Sequence of chain 1.C:
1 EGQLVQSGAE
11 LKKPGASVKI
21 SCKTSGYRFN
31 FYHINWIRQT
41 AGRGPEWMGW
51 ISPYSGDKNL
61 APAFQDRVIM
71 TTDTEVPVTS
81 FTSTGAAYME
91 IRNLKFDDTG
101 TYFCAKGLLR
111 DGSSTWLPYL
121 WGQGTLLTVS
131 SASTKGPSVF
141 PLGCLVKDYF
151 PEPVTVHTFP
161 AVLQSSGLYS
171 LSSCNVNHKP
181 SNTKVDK

A protein and the small-molecule ligand that binds it are described below.
Small molecule (SMILES): CC(=O)N[C@H]1[C@H](O[C@H]2[C@H](O)[C@@H](NC(C)=O)CO[C@@H]2CO)O[C@H](CO)[C@@H](O[C@@H]2O[C@H](CO[C@H]3O[C@H](CO[C@H]4O[C@H](CO)[C@@H](O)[C@H](O)[C@@H]4O)[C@@H](O)[C@H](O[C@H]4O[C@H](CO)[C@@H](O)[C@H](O)[C@@H]4O)[C@@H]3O)[C@@H](O)[C@H](O[C@H]3O[C@H](CO)[C@@H](O)[C@H](O)[C@@H]3O)[C@@H]2O)[C@@H]1O

Sequence of chain 1.B:
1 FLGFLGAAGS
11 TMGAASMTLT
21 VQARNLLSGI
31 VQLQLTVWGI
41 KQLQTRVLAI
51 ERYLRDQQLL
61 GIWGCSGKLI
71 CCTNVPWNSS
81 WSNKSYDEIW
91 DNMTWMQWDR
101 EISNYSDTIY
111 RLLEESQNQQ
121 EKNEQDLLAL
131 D

Sequence of chain 1.A:
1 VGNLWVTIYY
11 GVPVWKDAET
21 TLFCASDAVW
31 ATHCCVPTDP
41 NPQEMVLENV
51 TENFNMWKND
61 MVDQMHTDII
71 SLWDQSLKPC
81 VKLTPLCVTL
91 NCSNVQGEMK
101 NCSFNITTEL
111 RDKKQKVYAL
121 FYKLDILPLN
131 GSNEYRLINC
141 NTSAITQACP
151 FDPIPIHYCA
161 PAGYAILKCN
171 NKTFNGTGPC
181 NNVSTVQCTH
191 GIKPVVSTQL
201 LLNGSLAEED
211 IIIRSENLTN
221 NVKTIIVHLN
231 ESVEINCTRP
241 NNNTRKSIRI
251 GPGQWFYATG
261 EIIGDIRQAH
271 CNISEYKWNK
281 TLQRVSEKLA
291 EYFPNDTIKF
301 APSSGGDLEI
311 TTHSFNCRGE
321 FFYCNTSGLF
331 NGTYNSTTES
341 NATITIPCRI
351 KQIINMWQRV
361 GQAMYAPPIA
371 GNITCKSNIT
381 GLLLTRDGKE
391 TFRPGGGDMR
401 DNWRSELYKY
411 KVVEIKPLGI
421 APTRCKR

Sequence of chain 1.D:
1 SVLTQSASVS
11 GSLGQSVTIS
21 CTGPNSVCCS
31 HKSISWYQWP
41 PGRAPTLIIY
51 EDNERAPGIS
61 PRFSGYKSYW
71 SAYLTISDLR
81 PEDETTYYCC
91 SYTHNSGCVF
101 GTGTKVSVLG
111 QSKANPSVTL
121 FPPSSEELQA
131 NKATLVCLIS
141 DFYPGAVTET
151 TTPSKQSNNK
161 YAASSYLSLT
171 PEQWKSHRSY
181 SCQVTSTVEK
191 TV

Binding-site contacts:
Ligand atom O2 contacts residue GLY112 of chain 1.C at 2.7 Å (h-bond).
Ligand atom C6 contacts residue PHE31 of chain 1.C at 3.4 Å (hydrophobic).
Ligand atom C6 contacts residue ASN30 of chain 1.C at 3.6 Å.
Ligand atom C2 contacts residue ASP111 of chain 1.C at 3.5 Å.
Ligand atom O4 contacts residue ASP111 of chain 1.C at 3.1 Å (salt-bridge).
Ligand atom C1 contacts residue ASN49 of chain 1.A at 1.4 Å.
Ligand atom C7 contacts residue SER10 of chain 1.B at 3.2 Å.
Ligand atom N2 contacts residue HIS33 of chain 1.C at 3.4 Å (h-bond).
Ligand atom O5 contacts residue ASN49 of chain 1.A at 2.3 Å (h-bond).
Ligand atom C3 contacts residue ARG110 of chain 1.C at 3.2 Å.
Ligand atom O4 contacts residue SER113 of chain 1.C at 3.0 Å (h-bond).
Ligand atom O6 contacts residue PHE31 of chain 1.C at 2.8 Å (h-bond).
Ligand atom O3 contacts residue THR115 of chain 1.C at 3.4 Å (h-bond).
Ligand atom C8 contacts residue GLU48 of chain 1.A at 3.6 Å.
Ligand atom C8 contacts residue SER10 of chain 1.B at 3.5 Å.
Ligand atom O5 contacts residue ARG110 of chain 1.C at 2.9 Å (salt-bridge).
Ligand atom O5 contacts residue ASN95 of chain 1.D at 3.3 Å (h-bond).
Ligand atom O4 contacts residue HIS94 of chain 1.D at 3.0 Å.
Ligand atom O7 contacts residue SER10 of chain 1.B at 2.4 Å (h-bond).
Ligand atom O4 contacts residue ASP57 of chain 1.C at 2.4 Å (salt-bridge).
Ligand atom C8 contacts residue HIS33 of chain 1.C at 3.3 Å.
Ligand atom O2 contacts residue ASP111 of chain 1.C at 3.1 Å (salt-bridge).
Ligand atom C7 contacts residue ASN49 of chain 1.A at 3.2 Å.
Ligand atom C1 contacts residue ARG110 of chain 1.C at 3.4 Å.
Ligand atom C6 contacts residue GLY112 of chain 1.C at 3.4 Å.
Ligand atom C5 contacts residue GLY112 of chain 1.C at 3.3 Å.
Ligand atom C7 contacts residue HIS33 of chain 1.C at 3.6 Å.
Ligand atom O6 contacts residue SER113 of chain 1.C at 2.7 Å (h-bond).
Ligand atom O7 contacts residue ASN49 of chain 1.A at 3.0 Å (h-bond).
Ligand atom O6 contacts residue ARG110 of chain 1.C at 2.9 Å (salt-bridge).
Ligand atom C5 contacts residue ASN95 of chain 1.D at 3.3 Å.
Ligand atom C2 contacts residue ASN49 of chain 1.A at 2.5 Å.
Ligand atom O3 contacts residue HIS33 of chain 1.C at 3.5 Å (h-bond).
Ligand atom O6 contacts residue GLY112 of chain 1.C at 3.6 Å.
Ligand atom C5 contacts residue SER113 of chain 1.C at 3.6 Å.
Ligand atom C8 contacts residue SER52 of chain 1.C at 3.2 Å.
Ligand atom O5 contacts residue GLY112 of chain 1.C at 3.3 Å (h-bond).
Ligand atom N2 contacts residue ASN49 of chain 1.A at 2.9 Å (h-bond).
Ligand atom O4 contacts residue ASN59 of chain 1.C at 2.6 Å (h-bond).
Ligand atom O7 contacts residue SER52 of chain 1.C at 3.3 Å (h-bond).